Binding-site contacts:
Ligand atom C contacts residue PHE117 of chain 1.A at 4.0 Å (hydrophobic).
Ligand atom CA contacts residue ASP129 of chain 1.A at 3.6 Å.
Ligand atom O contacts residue HIS123 of chain 1.A at 4.4 Å.
Ligand atom CB contacts residue ASP129 of chain 1.A at 3.5 Å.
Ligand atom O contacts residue ASN124 of chain 1.A at 4.2 Å.
Ligand atom CG contacts residue ASP129 of chain 1.A at 3.8 Å.
Ligand atom O contacts residue PRO125 of chain 1.A at 3.5 Å.
Ligand atom OD contacts residue ASP129 of chain 1.A at 4.0 Å.
Ligand atom CB contacts residue PHE133 of chain 1.A at 4.0 Å (hydrophobic).
Ligand atom C contacts residue PHE165 of chain 1.A at 4.0 Å (hydrophobic).
Ligand atom OD contacts residue PHE165 of chain 1.A at 3.9 Å.
Ligand atom CA contacts residue PHE133 of chain 1.A at 3.5 Å (hydrophobic).
Ligand atom C contacts residue PRO125 of chain 1.A at 4.0 Å (hydrophobic).
Ligand atom O contacts residue PHE165 of chain 1.A at 4.3 Å.
Ligand atom C contacts residue ASP129 of chain 1.A at 3.7 Å.
Ligand atom CA contacts residue PHE165 of chain 1.A at 3.9 Å (hydrophobic).
Ligand atom O contacts residue ASP129 of chain 1.A at 4.2 Å.
Ligand atom CG contacts residue PHE165 of chain 1.A at 3.9 Å (hydrophobic).
Ligand atom CB contacts residue PHE165 of chain 1.A at 3.8 Å (hydrophobic).
Ligand atom CA contacts residue PHE117 of chain 1.A at 4.1 Å (hydrophobic).
Ligand atom CA contacts residue PRO125 of chain 1.A at 3.9 Å (hydrophobic).
Ligand atom O contacts residue PHE117 of chain 1.A at 3.4 Å.

Sequence of chain 1.A:
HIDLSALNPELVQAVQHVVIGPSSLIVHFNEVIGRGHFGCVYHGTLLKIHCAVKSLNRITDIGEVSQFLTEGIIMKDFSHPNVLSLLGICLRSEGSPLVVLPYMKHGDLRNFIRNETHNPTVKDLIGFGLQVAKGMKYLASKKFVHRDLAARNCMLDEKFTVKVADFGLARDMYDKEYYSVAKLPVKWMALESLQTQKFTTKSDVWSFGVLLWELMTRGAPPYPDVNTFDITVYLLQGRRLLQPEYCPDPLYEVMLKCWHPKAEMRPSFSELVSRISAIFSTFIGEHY

This protein binds this small molecule.
Small molecule (SMILES): O=C1CCCO1